Sequence of chain 1.D:
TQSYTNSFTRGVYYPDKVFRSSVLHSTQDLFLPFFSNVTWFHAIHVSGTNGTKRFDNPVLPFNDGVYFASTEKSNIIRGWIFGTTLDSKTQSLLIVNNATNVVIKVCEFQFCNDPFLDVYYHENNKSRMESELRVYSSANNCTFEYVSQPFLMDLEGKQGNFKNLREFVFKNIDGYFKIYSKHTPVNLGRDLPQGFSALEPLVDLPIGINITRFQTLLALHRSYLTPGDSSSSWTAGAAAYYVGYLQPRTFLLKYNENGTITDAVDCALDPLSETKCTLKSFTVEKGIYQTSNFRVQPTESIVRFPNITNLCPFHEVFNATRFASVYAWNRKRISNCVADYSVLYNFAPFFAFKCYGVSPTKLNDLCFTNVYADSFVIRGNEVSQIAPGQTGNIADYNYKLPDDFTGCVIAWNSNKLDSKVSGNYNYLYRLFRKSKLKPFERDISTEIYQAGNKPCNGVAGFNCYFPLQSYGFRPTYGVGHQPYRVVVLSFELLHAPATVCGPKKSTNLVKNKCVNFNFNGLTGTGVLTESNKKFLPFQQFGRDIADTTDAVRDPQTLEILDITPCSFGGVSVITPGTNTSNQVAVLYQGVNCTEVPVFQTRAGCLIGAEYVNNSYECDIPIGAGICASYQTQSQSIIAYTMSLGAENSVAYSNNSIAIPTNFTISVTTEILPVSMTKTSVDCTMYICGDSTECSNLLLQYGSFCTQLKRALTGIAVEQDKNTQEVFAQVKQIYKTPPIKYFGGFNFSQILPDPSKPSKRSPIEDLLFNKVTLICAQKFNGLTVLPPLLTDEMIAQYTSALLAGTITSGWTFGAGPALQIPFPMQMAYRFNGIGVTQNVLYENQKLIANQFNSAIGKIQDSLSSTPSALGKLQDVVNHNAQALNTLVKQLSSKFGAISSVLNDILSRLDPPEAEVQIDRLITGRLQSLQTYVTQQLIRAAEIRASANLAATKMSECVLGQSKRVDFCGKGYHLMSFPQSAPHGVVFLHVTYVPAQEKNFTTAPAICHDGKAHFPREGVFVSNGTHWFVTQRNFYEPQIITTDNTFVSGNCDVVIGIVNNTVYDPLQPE

Sequence of chain 1.B:
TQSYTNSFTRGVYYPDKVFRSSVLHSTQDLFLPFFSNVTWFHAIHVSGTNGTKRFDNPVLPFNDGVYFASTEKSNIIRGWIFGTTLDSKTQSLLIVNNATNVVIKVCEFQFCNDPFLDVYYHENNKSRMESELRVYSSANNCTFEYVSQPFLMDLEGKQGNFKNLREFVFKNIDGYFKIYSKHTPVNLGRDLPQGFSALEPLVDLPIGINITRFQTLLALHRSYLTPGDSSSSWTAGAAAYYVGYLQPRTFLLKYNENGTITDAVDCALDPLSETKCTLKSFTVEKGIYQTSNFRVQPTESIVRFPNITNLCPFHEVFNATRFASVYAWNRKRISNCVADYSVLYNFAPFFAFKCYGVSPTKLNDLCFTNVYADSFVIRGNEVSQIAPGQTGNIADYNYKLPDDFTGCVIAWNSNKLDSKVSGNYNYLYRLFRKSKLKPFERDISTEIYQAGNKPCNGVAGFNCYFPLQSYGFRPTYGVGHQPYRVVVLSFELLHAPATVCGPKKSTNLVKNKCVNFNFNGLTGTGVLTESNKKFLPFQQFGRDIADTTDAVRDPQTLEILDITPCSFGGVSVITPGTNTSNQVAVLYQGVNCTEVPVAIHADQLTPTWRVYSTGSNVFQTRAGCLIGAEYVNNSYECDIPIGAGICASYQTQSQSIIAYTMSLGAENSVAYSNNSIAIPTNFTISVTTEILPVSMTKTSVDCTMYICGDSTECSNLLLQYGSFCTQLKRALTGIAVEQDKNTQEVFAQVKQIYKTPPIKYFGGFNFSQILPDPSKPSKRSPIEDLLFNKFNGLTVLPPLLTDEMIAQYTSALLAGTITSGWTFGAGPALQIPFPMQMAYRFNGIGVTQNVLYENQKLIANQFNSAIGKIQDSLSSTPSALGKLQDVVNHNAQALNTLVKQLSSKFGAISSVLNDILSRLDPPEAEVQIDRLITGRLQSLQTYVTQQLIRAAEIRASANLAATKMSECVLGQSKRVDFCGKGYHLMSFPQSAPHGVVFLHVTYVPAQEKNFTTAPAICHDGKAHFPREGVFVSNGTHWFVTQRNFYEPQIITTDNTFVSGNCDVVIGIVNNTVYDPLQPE

A small-molecule ligand and the protein it binds are described below.
Small molecule (SMILES): CC(=O)N[C@@H]1[C@@H](O)[C@H](O)[C@@H](CO)O[C@H]1O

Binding-site contacts:
Ligand atom O7 contacts residue ASN706 of chain 1.B at 3.3 Å (h-bond).
Ligand atom C1 contacts residue TYR793 of chain 1.D at 4.1 Å (hydrophobic).
Ligand atom C1 contacts residue ASN706 of chain 1.B at 1.4 Å.
Ligand atom C2 contacts residue ASN706 of chain 1.B at 2.5 Å.
Ligand atom C5 contacts residue TYR793 of chain 1.D at 3.7 Å (hydrophobic).
Ligand atom C3 contacts residue ASN706 of chain 1.B at 3.8 Å.
Ligand atom O5 contacts residue TYR793 of chain 1.D at 4.0 Å.
Ligand atom C8 contacts residue SER705 of chain 1.B at 4.1 Å.
Ligand atom C8 contacts residue ASN706 of chain 1.B at 4.2 Å.
Ligand atom C7 contacts residue ASN706 of chain 1.B at 3.3 Å.
Ligand atom C5 contacts residue ASN706 of chain 1.B at 3.7 Å.
Ligand atom N2 contacts residue ASN706 of chain 1.B at 2.9 Å (h-bond).
Ligand atom C4 contacts residue ASN706 of chain 1.B at 4.2 Å.
Ligand atom O5 contacts residue ASN706 of chain 1.B at 2.4 Å (h-bond).
Ligand atom C6 contacts residue TYR793 of chain 1.D at 3.9 Å (hydrophobic).